Sequence of chain 1.F:
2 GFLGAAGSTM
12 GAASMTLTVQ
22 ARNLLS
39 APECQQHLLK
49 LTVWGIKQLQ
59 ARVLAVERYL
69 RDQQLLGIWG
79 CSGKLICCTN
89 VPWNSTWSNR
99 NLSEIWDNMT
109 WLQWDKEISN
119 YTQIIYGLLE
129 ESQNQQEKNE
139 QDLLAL

This protein binds this small molecule.
Small molecule (SMILES): CC(=O)N[C@@H]1[C@@H](O)[C@H](O)[C@@H](CO)O[C@H]1O

Binding-site contacts:
Ligand atom C1 contacts residue GLU102 of chain 1.F at 3.8 Å.
Ligand atom C3 contacts residue ASN99 of chain 1.F at 3.9 Å.
Ligand atom C7 contacts residue SER101 of chain 1.F at 4.1 Å.
Ligand atom O5 contacts residue ASN99 of chain 1.F at 2.5 Å (h-bond).
Ligand atom C8 contacts residue ASN99 of chain 1.F at 4.0 Å.
Ligand atom O5 contacts residue GLU102 of chain 1.F at 3.5 Å (salt-bridge).
Ligand atom C5 contacts residue ASN99 of chain 1.F at 3.8 Å.
Ligand atom C2 contacts residue ASN99 of chain 1.F at 2.6 Å.
Ligand atom C5 contacts residue GLU102 of chain 1.F at 3.9 Å.
Ligand atom N2 contacts residue SER101 of chain 1.F at 3.9 Å.
Ligand atom C4 contacts residue ASN99 of chain 1.F at 4.4 Å.
Ligand atom C7 contacts residue ASN99 of chain 1.F at 3.3 Å.
Ligand atom C1 contacts residue ASN99 of chain 1.F at 1.5 Å.
Ligand atom O7 contacts residue ASN99 of chain 1.F at 3.2 Å (h-bond).
Ligand atom N2 contacts residue ASN99 of chain 1.F at 3.0 Å (h-bond).
Ligand atom C8 contacts residue SER101 of chain 1.F at 3.3 Å.
Ligand atom C6 contacts residue GLU102 of chain 1.F at 4.1 Å.